A small-molecule ligand and the protein it binds are described below.
Small molecule (SMILES): CC(=O)N[C@@H]1[C@@H](O)[C@H](O)[C@@H](CO)O[C@H]1O

Sequence of chain 2.A:
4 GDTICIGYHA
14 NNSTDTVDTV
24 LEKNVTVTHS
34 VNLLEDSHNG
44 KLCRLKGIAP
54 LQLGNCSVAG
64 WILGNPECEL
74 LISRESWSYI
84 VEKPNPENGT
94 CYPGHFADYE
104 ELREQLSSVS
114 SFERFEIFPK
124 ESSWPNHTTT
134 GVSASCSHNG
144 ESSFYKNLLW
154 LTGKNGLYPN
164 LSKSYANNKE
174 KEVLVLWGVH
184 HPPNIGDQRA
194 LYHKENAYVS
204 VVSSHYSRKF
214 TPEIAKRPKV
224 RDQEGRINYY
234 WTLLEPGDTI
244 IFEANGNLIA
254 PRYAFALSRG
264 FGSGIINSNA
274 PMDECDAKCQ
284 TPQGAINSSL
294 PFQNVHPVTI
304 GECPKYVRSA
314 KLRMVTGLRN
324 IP

Binding-site contacts:
Ligand atom C2 contacts residue SER291 of chain 2.A at 4.4 Å.
Ligand atom C7 contacts residue SER291 of chain 2.A at 3.9 Å.
Ligand atom C1 contacts residue ASN290 of chain 2.A at 1.4 Å.
Ligand atom C1 contacts residue SER291 of chain 2.A at 4.1 Å.
Ligand atom C4 contacts residue ASN290 of chain 2.A at 4.2 Å.
Ligand atom C8 contacts residue LEU293 of chain 2.A at 3.9 Å (hydrophobic).
Ligand atom C5 contacts residue ASN290 of chain 2.A at 3.6 Å.
Ligand atom C8 contacts residue SER291 of chain 2.A at 3.5 Å.
Ligand atom C3 contacts residue ASN290 of chain 2.A at 3.8 Å.
Ligand atom N2 contacts residue SER291 of chain 2.A at 3.3 Å.
Ligand atom N2 contacts residue ASN290 of chain 2.A at 3.0 Å (h-bond).
Ligand atom O5 contacts residue ASN290 of chain 2.A at 2.3 Å (h-bond).
Ligand atom C8 contacts residue SER292 of chain 2.A at 3.9 Å.
Ligand atom C2 contacts residue ASN290 of chain 2.A at 2.5 Å.
Ligand atom C7 contacts residue ASN290 of chain 2.A at 4.2 Å.